Binding-site contacts:
Ligand atom C09 contacts residue HIS61 of chain 4.A at 3.5 Å.
Ligand atom C08 contacts residue MN1 of chain 4.C at 3.3 Å.
Ligand atom O01 contacts residue TYR44 of chain 4.A at 3.8 Å.
Ligand atom C05 contacts residue TYR44 of chain 4.A at 3.9 Å (hydrophobic).
Ligand atom N03 contacts residue MN1 of chain 4.D at 3.9 Å.
Ligand atom C10 contacts residue HIS61 of chain 4.A at 3.3 Å.
Ligand atom O04 contacts residue HIS61 of chain 4.A at 2.5 Å (h-bond).
Ligand atom C08 contacts residue GLU81 of chain 4.A at 4.0 Å.
Ligand atom C10 contacts residue ILE121 of chain 4.A at 4.0 Å (hydrophobic).
Ligand atom O03 contacts residue MN1 of chain 4.D at 2.2 Å.
Ligand atom O03 contacts residue ASP109 of chain 4.A at 2.7 Å (salt-bridge).
Ligand atom O04 contacts residue TYR131 of chain 4.A at 4.2 Å.
Ligand atom O04 contacts residue GLU120 of chain 4.A at 2.9 Å (salt-bridge).
Ligand atom C22 contacts residue TYR44 of chain 4.A at 3.8 Å (hydrophobic).
Ligand atom O04 contacts residue ILE121 of chain 4.A at 2.6 Å (h-bond).
Ligand atom C07 contacts residue MN1 of chain 4.C at 2.9 Å.
Ligand atom O04 contacts residue GLY122 of chain 4.A at 4.1 Å.
Ligand atom O03 contacts residue GLU120 of chain 4.A at 2.9 Å (salt-bridge).
Ligand atom N03 contacts residue HIS61 of chain 4.A at 4.2 Å.
Ligand atom C21 contacts residue TYR44 of chain 4.A at 3.8 Å (hydrophobic).
Ligand atom O03 contacts residue MN1 of chain 4.C at 2.0 Å.
Ligand atom C09 contacts residue MN1 of chain 4.D at 2.8 Å.
Ligand atom O04 contacts residue MN1 of chain 4.D at 1.8 Å.
Ligand atom C10 contacts residue MN1 of chain 4.D at 2.6 Å.
Ligand atom C08 contacts residue MN1 of chain 4.D at 4.2 Å.
Ligand atom C07 contacts residue GLU81 of chain 4.A at 3.7 Å.
Ligand atom C04 contacts residue TYR44 of chain 4.A at 3.9 Å (hydrophobic).
Ligand atom O04 contacts residue ASP109 of chain 4.A at 3.9 Å.
Ligand atom C09 contacts residue GLU120 of chain 4.A at 3.3 Å.
Ligand atom C09 contacts residue MN1 of chain 4.C at 3.0 Å.
Ligand atom N01 contacts residue TYR44 of chain 4.A at 4.2 Å.
Ligand atom O03 contacts residue HIS61 of chain 4.A at 3.2 Å.
Ligand atom O02 contacts residue MN1 of chain 4.C at 2.0 Å.
Ligand atom O03 contacts residue GLU81 of chain 4.A at 3.1 Å (salt-bridge).
Ligand atom C09 contacts residue GLU81 of chain 4.A at 3.7 Å.
Ligand atom O02 contacts residue ASP109 of chain 4.A at 4.1 Å.
Ligand atom C09 contacts residue ASP109 of chain 4.A at 4.1 Å.
Ligand atom C10 contacts residue GLU120 of chain 4.A at 3.2 Å.
Ligand atom O02 contacts residue GLU81 of chain 4.A at 2.9 Å (salt-bridge).
Ligand atom C01 contacts residue GLU46 of chain 4.A at 3.4 Å.

The small molecule below binds the protein below.
Small molecule (SMILES): COc1cc(CCNC(=O)c2nc(C(C)(C)NC(=O)OCc3ccccc3)[nH]c(=O)c2O)ccn1

Sequence of chain 4.A:
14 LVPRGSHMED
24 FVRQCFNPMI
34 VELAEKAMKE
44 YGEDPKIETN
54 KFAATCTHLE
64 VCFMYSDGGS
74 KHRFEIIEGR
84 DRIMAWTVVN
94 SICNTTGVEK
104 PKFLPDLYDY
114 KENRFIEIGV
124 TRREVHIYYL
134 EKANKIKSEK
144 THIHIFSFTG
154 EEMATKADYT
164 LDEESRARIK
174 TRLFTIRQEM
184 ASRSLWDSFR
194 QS